Sequence of chain 1.B:
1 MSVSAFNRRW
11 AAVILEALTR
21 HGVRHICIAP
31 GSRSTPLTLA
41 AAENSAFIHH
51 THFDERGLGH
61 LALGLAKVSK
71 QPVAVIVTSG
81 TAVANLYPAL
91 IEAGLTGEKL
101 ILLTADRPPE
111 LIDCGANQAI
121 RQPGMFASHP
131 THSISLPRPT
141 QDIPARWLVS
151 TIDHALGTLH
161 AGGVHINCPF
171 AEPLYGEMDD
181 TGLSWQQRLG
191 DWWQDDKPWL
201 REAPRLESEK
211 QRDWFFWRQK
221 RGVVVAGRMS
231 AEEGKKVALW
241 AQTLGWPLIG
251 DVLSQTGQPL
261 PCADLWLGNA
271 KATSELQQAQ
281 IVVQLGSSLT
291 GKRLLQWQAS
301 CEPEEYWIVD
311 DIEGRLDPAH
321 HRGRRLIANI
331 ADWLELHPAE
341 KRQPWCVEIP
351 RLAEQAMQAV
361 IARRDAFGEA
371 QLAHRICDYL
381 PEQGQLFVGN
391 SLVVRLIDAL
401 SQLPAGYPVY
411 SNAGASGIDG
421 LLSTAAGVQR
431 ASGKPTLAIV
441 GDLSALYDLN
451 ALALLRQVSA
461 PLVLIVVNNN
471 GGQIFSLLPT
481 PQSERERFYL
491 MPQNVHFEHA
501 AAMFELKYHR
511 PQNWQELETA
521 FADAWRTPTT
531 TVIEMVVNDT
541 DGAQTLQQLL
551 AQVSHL

Sequence of chain 1.A:
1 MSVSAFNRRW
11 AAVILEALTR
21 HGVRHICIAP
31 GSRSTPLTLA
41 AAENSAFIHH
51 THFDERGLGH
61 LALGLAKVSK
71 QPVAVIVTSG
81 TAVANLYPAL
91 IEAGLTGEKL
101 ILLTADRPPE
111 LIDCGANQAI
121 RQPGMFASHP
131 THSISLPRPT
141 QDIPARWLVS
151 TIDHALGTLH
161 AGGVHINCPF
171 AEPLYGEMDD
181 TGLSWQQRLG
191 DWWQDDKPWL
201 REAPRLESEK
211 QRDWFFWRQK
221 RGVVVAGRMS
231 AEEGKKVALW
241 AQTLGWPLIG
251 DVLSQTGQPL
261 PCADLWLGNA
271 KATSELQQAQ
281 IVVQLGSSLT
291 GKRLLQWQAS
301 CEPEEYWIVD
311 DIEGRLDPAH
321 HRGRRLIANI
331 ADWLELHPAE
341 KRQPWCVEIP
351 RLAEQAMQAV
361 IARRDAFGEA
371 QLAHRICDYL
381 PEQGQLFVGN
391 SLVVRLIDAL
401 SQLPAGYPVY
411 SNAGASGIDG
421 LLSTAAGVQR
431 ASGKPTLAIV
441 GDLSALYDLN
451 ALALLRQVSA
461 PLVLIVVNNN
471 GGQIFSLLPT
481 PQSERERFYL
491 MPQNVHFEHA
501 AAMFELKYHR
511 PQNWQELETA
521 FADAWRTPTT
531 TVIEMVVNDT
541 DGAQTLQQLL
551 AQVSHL

Binding-site contacts:
Ligand atom O2B contacts residue LEU392 of chain 1.A at 3.0 Å.
Ligand atom CM2 contacts residue GLU55 of chain 1.B at 3.3 Å.
Ligand atom OL1 contacts residue GLN118 of chain 1.B at 3.4 Å (h-bond).
Ligand atom S1 contacts residue SER391 of chain 1.A at 3.2 Å (h-bond).
Ligand atom PB contacts residue MN1 of chain 1.J at 3.3 Å.
Ligand atom CLC contacts residue SER32 of chain 1.B at 3.4 Å.
Ligand atom C13 contacts residue GLN118 of chain 1.B at 3.2 Å.
Ligand atom O2B contacts residue SER391 of chain 1.A at 3.5 Å (h-bond).
Ligand atom CM2 contacts residue THR81 of chain 1.B at 3.5 Å.
Ligand atom O1B contacts residue SER391 of chain 1.A at 2.5 Å (h-bond).
Ligand atom O2A contacts residue SER444 of chain 1.A at 2.8 Å (h-bond).
Ligand atom OL3 contacts residue SER32 of chain 1.B at 2.8 Å (h-bond).
Ligand atom C2' contacts residue GLU55 of chain 1.B at 3.5 Å.
Ligand atom O7 contacts residue GLY472 of chain 1.A at 3.4 Å.
Ligand atom PB contacts residue SER391 of chain 1.A at 3.3 Å.
Ligand atom O1B contacts residue ILE474 of chain 1.A at 3.0 Å (h-bond).
Ligand atom OL3 contacts residue GLN118 of chain 1.B at 2.9 Å (h-bond).
Ligand atom O1A contacts residue LEU443 of chain 1.A at 3.1 Å (h-bond).
Ligand atom OL2 contacts residue ARG107 of chain 1.B at 3.2 Å (salt-bridge).
Ligand atom O2A contacts residue GLY441 of chain 1.A at 3.4 Å.
Ligand atom O3A contacts residue MN1 of chain 1.J at 3.4 Å.
Ligand atom O3B contacts residue ASN469 of chain 1.A at 3.1 Å (h-bond).
Ligand atom CLC contacts residue GLN118 of chain 1.B at 3.1 Å.
Ligand atom C11 contacts residue GLN118 of chain 1.B at 3.1 Å.
Ligand atom O3B contacts residue GLN473 of chain 1.A at 2.9 Å (h-bond).
Ligand atom OL3 contacts residue THR78 of chain 1.B at 2.8 Å (h-bond).
Ligand atom PA contacts residue MN1 of chain 1.J at 3.3 Å.
Ligand atom O1B contacts residue GLY472 of chain 1.A at 3.3 Å.
Ligand atom N1' contacts residue GLU55 of chain 1.B at 2.9 Å (salt-bridge).
Ligand atom N3' contacts residue ILE418 of chain 1.A at 3.1 Å (h-bond).
Ligand atom O3B contacts residue GLY471 of chain 1.A at 3.1 Å (h-bond).
Ligand atom N4' contacts residue SER416 of chain 1.A at 3.1 Å (h-bond).
Ligand atom O1A contacts residue GLY471 of chain 1.A at 3.0 Å (h-bond).
Ligand atom O1B contacts residue GLN473 of chain 1.A at 3.0 Å (h-bond).
Ligand atom O1A contacts residue MN1 of chain 1.J at 2.1 Å.
Ligand atom O1A contacts residue ASP442 of chain 1.A at 3.0 Å (salt-bridge).
Ligand atom OL2 contacts residue ARG33 of chain 1.B at 3.3 Å (salt-bridge).
Ligand atom O3B contacts residue MN1 of chain 1.J at 2.2 Å.
Ligand atom C6' contacts residue GLU55 of chain 1.B at 3.3 Å.
Ligand atom OL2 contacts residue GLN118 of chain 1.B at 3.3 Å (h-bond).

A protein and the small-molecule ligand that binds it are described below.
Small molecule (SMILES): Cc1ncc(C[n+]2c([C@H](O)CCC(=O)O)sc(CCOP(=O)(O)OP(=O)(O)O)c2C)c(N)n1